Sequence of chain 1.B:
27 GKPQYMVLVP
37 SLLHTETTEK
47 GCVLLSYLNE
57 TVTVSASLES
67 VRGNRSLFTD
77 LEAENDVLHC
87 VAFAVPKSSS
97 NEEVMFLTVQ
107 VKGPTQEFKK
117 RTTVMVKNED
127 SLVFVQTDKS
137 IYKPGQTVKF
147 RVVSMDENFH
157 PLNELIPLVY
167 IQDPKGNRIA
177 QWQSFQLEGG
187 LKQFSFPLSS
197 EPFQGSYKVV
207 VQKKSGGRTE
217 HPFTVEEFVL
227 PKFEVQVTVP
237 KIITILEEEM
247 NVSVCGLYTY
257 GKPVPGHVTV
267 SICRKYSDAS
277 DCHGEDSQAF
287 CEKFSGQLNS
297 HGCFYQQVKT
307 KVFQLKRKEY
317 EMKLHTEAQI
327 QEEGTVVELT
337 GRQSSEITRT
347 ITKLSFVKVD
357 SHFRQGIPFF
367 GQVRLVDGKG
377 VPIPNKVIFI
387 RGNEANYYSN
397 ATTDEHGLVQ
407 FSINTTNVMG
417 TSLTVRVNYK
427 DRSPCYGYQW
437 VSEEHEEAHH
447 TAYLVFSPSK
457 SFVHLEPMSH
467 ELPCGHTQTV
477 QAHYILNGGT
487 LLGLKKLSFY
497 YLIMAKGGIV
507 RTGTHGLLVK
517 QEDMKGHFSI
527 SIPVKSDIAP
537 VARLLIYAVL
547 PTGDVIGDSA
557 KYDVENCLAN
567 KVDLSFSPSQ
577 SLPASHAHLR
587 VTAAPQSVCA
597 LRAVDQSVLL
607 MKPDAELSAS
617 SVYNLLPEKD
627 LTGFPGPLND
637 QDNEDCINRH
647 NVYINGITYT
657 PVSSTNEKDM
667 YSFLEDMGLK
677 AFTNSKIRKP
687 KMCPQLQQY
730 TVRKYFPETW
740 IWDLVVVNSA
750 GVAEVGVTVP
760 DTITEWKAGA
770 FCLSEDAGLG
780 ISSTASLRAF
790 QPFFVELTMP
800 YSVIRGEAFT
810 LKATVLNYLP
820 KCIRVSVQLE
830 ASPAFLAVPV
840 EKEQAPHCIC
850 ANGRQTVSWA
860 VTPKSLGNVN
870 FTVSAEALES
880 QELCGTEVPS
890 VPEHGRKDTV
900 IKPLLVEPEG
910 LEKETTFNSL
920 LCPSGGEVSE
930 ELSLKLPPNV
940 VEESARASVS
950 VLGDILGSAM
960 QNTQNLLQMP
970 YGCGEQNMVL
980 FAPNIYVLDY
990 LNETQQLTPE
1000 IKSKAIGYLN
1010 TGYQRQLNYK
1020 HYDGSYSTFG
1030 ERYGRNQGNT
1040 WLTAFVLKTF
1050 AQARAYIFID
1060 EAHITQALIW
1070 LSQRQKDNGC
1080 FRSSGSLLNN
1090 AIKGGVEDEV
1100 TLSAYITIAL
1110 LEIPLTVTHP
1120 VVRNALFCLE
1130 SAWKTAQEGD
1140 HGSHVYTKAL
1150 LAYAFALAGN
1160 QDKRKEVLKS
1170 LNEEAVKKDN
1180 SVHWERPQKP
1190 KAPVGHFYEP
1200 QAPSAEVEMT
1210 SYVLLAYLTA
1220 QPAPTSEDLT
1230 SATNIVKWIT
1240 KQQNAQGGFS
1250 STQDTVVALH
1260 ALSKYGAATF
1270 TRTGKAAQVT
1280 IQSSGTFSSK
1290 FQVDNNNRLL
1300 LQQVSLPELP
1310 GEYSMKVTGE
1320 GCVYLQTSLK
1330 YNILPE

Binding-site contacts:
Ligand atom C5 contacts residue ARG1271 of chain 1.B at 3.3 Å.
Ligand atom C3 contacts residue GLU992 of chain 1.B at 4.2 Å.
Ligand atom O5 contacts residue GLU992 of chain 1.B at 3.2 Å (salt-bridge).
Ligand atom C4 contacts residue GLU992 of chain 1.B at 3.3 Å.
Ligand atom C2 contacts residue GLU992 of chain 1.B at 4.4 Å.
Ligand atom C6 contacts residue GLU992 of chain 1.B at 3.1 Å.
Ligand atom C5 contacts residue ASN991 of chain 1.B at 3.6 Å.
Ligand atom C8 contacts residue ARG1271 of chain 1.B at 3.5 Å.
Ligand atom O5 contacts residue ASN991 of chain 1.B at 2.4 Å (h-bond).
Ligand atom C6 contacts residue ARG1271 of chain 1.B at 3.2 Å.
Ligand atom C7 contacts residue ASN991 of chain 1.B at 3.9 Å.
Ligand atom O4 contacts residue GLU992 of chain 1.B at 4.3 Å.
Ligand atom C8 contacts residue ASN991 of chain 1.B at 3.7 Å.
Ligand atom O3 contacts residue GLU992 of chain 1.B at 4.2 Å.
Ligand atom O5 contacts residue ARG1271 of chain 1.B at 3.0 Å (salt-bridge).
Ligand atom O6 contacts residue ARG1271 of chain 1.B at 4.4 Å.
Ligand atom N2 contacts residue ASN991 of chain 1.B at 3.1 Å (h-bond).
Ligand atom C2 contacts residue ASN991 of chain 1.B at 2.5 Å.
Ligand atom C1 contacts residue ASN991 of chain 1.B at 1.4 Å.
Ligand atom C5 contacts residue GLU992 of chain 1.B at 3.5 Å.
Ligand atom C3 contacts residue ASN991 of chain 1.B at 3.8 Å.
Ligand atom O6 contacts residue GLU992 of chain 1.B at 4.0 Å.
Ligand atom C1 contacts residue ARG1271 of chain 1.B at 3.5 Å.
Ligand atom O3 contacts residue ASN991 of chain 1.B at 4.0 Å.
Ligand atom C1 contacts residue GLU992 of chain 1.B at 4.2 Å.
Ligand atom C4 contacts residue ASN991 of chain 1.B at 4.2 Å.

This protein binds this small molecule.
Small molecule (SMILES): CC(=O)N[C@H]1[C@H](O[C@H]2[C@H](O)[C@@H](NC(C)=O)CO[C@@H]2CO)O[C@H](CO)[C@@H](O)[C@@H]1O